Binding-site contacts:
Ligand atom C13 contacts residue THR165 of chain 1.A at 3.6 Å.
Ligand atom C11 contacts residue ASN46 of chain 1.A at 3.8 Å.
Ligand atom C11 contacts residue ILE78 of chain 1.A at 3.7 Å (hydrophobic).
Ligand atom C1 contacts residue ARG76 of chain 1.A at 3.5 Å.
Ligand atom C8 contacts residue GLU50 of chain 1.A at 3.8 Å.
Ligand atom C10 contacts residue ASP73 of chain 1.A at 3.8 Å.
Ligand atom O1 contacts residue ARG136 of chain 1.A at 2.9 Å (salt-bridge).
Ligand atom O3 contacts residue GLU50 of chain 1.A at 3.2 Å.
Ligand atom C12 contacts residue ASN46 of chain 1.A at 3.6 Å.
Ligand atom C2 contacts residue PRO79 of chain 1.A at 3.8 Å (hydrophobic).
Ligand atom S1 contacts residue GLU50 of chain 1.A at 3.3 Å (salt-bridge).
Ligand atom C20 contacts residue ILE94 of chain 1.A at 3.8 Å (hydrophobic).
Ligand atom C19 contacts residue ILE94 of chain 1.A at 3.1 Å (hydrophobic).
Ligand atom C7 contacts residue ARG136 of chain 1.A at 3.9 Å.
Ligand atom O2 contacts residue ARG76 of chain 1.A at 3.8 Å.
Ligand atom S1 contacts residue ILE78 of chain 1.A at 3.8 Å.
Ligand atom C7 contacts residue ARG76 of chain 1.A at 3.5 Å.
Ligand atom C7 contacts residue PRO79 of chain 1.A at 3.8 Å (hydrophobic).
Ligand atom S1 contacts residue GLY77 of chain 1.A at 3.5 Å (h-bond).
Ligand atom N2 contacts residue ASP73 of chain 1.A at 2.8 Å (salt-bridge).
Ligand atom O3 contacts residue THR165 of chain 1.A at 3.6 Å.
Ligand atom C17 contacts residue ILE94 of chain 1.A at 3.8 Å (hydrophobic).
Ligand atom N1 contacts residue ILE78 of chain 1.A at 3.7 Å.
Ligand atom C6 contacts residue PRO79 of chain 1.A at 3.8 Å (hydrophobic).
Ligand atom BR2 contacts residue ASP73 of chain 1.A at 3.6 Å.
Ligand atom C7 contacts residue GLY77 of chain 1.A at 3.5 Å.
Ligand atom BR1 contacts residue VAL120 of chain 1.A at 3.7 Å.
Ligand atom C6 contacts residue ARG76 of chain 1.A at 3.7 Å.
Ligand atom C13 contacts residue ASP73 of chain 1.A at 3.5 Å.
Ligand atom O3 contacts residue ASP73 of chain 1.A at 3.6 Å (salt-bridge).
Ligand atom N2 contacts residue THR165 of chain 1.A at 3.6 Å.
Ligand atom C1 contacts residue ARG136 of chain 1.A at 3.9 Å.
Ligand atom C2 contacts residue ARG76 of chain 1.A at 3.6 Å.
Ligand atom C18 contacts residue ILE94 of chain 1.A at 3.1 Å (hydrophobic).
Ligand atom O1 contacts residue ARG76 of chain 1.A at 3.8 Å.
Ligand atom C9 contacts residue ILE78 of chain 1.A at 3.8 Å (hydrophobic).
Ligand atom C3 contacts residue PRO79 of chain 1.A at 3.8 Å (hydrophobic).
Ligand atom C5 contacts residue PRO79 of chain 1.A at 3.9 Å (hydrophobic).
Ligand atom BR1 contacts residue ASN46 of chain 1.A at 3.6 Å.
Ligand atom C6 contacts residue GLY77 of chain 1.A at 3.6 Å.

A small-molecule ligand and the protein it binds are described below.
Small molecule (SMILES): O=C(O)c1ccc2c(c1)s/c(=N\C(=O)c1cc(Br)c(Br)[nH]1)n2Cc1ccccc1

Sequence of chain 1.A:
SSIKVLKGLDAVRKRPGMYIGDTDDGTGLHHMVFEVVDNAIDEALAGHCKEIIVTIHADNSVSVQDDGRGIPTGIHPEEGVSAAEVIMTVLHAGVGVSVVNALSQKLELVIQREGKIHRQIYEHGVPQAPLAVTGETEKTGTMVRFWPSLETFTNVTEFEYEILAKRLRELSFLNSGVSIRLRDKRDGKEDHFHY